Sequence of chain 1.D:
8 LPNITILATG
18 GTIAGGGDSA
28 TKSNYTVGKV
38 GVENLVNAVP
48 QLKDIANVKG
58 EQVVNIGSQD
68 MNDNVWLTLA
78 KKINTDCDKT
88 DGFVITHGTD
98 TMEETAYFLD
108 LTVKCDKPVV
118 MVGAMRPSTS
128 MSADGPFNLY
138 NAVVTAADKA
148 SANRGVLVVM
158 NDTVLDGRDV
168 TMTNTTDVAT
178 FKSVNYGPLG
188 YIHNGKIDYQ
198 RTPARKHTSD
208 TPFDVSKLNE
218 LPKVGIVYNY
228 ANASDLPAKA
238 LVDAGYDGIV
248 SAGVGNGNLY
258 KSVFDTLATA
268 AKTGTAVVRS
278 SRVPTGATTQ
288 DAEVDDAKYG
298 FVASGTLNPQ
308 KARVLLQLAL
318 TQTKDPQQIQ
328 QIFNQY

This protein binds this small molecule.
Small molecule (SMILES): N[C@@H](CC(=O)O)C(=O)O

Sequence of chain 1.C:
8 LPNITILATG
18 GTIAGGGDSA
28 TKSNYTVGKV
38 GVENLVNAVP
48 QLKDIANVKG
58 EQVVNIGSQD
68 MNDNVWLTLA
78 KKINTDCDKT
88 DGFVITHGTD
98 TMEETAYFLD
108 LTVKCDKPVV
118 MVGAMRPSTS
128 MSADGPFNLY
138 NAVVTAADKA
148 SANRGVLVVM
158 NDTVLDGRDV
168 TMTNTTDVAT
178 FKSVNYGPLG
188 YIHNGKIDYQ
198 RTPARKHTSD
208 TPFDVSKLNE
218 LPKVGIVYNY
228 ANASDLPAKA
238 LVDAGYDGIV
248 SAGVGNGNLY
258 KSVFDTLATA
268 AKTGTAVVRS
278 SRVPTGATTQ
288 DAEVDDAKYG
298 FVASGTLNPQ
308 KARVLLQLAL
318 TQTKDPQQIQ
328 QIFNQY

Binding-site contacts:
Ligand atom CB contacts residue TYR32 of chain 1.C at 3.5 Å (hydrophobic).
Ligand atom OXT contacts residue SER65 of chain 1.C at 2.6 Å (h-bond).
Ligand atom C contacts residue GLN66 of chain 1.C at 3.7 Å.
Ligand atom CA contacts residue GLU290 of chain 1.D at 3.4 Å.
Ligand atom CG contacts residue ALA121 of chain 1.C at 3.6 Å (hydrophobic).
Ligand atom O contacts residue GLY64 of chain 1.C at 3.6 Å.
Ligand atom CB contacts residue THR19 of chain 1.C at 3.3 Å.
Ligand atom C contacts residue SER65 of chain 1.C at 3.5 Å.
Ligand atom N contacts residue GLN66 of chain 1.C at 3.0 Å (h-bond).
Ligand atom O contacts residue SER65 of chain 1.C at 2.7 Å (h-bond).
Ligand atom OXT contacts residue ASP97 of chain 1.C at 2.9 Å (salt-bridge).
Ligand atom CG contacts residue TYR32 of chain 1.C at 3.9 Å (hydrophobic).
Ligand atom CA contacts residue ASP97 of chain 1.C at 3.7 Å.
Ligand atom C contacts residue ASP97 of chain 1.C at 3.8 Å.
Ligand atom OXT contacts residue THR96 of chain 1.C at 3.3 Å (h-bond).
Ligand atom OD1 contacts residue THR19 of chain 1.C at 3.0 Å (h-bond).
Ligand atom OD2 contacts residue GLY95 of chain 1.C at 3.5 Å.
Ligand atom OD1 contacts residue THR96 of chain 1.C at 3.0 Å (h-bond).
Ligand atom OD2 contacts residue THR96 of chain 1.C at 3.0 Å (h-bond).
Ligand atom OXT contacts residue GLY95 of chain 1.C at 3.4 Å.
Ligand atom CB contacts residue GLU290 of chain 1.D at 3.8 Å.
Ligand atom CA contacts residue THR19 of chain 1.C at 3.4 Å.
Ligand atom CG contacts residue THR19 of chain 1.C at 2.8 Å.
Ligand atom O contacts residue GLY18 of chain 1.C at 3.4 Å.
Ligand atom N contacts residue ASP97 of chain 1.C at 2.7 Å (salt-bridge).
Ligand atom OD2 contacts residue THR19 of chain 1.C at 3.0 Å (h-bond).
Ligand atom CA contacts residue GLN66 of chain 1.C at 3.9 Å.
Ligand atom OXT contacts residue GLN66 of chain 1.C at 4.0 Å.
Ligand atom N contacts residue GLU290 of chain 1.D at 2.7 Å (salt-bridge).
Ligand atom C contacts residue THR96 of chain 1.C at 3.8 Å.
Ligand atom OD1 contacts residue ALA121 of chain 1.C at 2.9 Å (h-bond).
Ligand atom OD1 contacts residue TYR32 of chain 1.C at 3.7 Å.
Ligand atom C contacts residue GLY95 of chain 1.C at 3.5 Å.
Ligand atom OD2 contacts residue ALA121 of chain 1.C at 3.6 Å.
Ligand atom CG contacts residue THR96 of chain 1.C at 2.9 Å.
Ligand atom CB contacts residue ASP97 of chain 1.C at 3.3 Å.
Ligand atom O contacts residue GLY95 of chain 1.C at 3.1 Å.
Ligand atom O contacts residue GLN66 of chain 1.C at 3.7 Å.
Ligand atom CB contacts residue THR96 of chain 1.C at 3.4 Å.
Ligand atom N contacts residue ASN255 of chain 1.D at 3.3 Å (h-bond).